Sequence of chain 2.E:
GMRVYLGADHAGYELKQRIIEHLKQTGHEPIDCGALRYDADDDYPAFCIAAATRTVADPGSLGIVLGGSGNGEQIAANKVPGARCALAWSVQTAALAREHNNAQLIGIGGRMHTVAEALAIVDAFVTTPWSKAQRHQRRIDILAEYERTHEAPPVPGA

Sequence of chain 1.E:
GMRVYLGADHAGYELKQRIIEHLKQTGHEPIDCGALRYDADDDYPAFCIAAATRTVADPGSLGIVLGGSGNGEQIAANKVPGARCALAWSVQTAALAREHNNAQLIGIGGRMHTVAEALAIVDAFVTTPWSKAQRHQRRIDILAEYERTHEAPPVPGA

Binding-site contacts:
Ligand atom O12 contacts residue ARG141 of chain 1.E at 2.7 Å (salt-bridge).
Ligand atom O12 contacts residue ARG137 of chain 1.E at 2.5 Å (salt-bridge).
Ligand atom O4 contacts residue GLU75 of chain 2.E at 3.2 Å (salt-bridge).
Ligand atom O10 contacts residue ARG113 of chain 2.E at 3.3 Å (salt-bridge).
Ligand atom C2 contacts residue R521 of chain 2.N at 0.3 Å.
Ligand atom O8 contacts residue HIS102 of chain 1.E at 3.6 Å.
Ligand atom O1 contacts residue ASN103 of chain 1.E at 2.6 Å (h-bond).
Ligand atom C6 contacts residue HIS102 of chain 1.E at 3.5 Å.
Ligand atom O11 contacts residue ARG137 of chain 1.E at 2.6 Å (salt-bridge).
Ligand atom O10 contacts residue HIS12 of chain 2.E at 2.7 Å (h-bond).
Ligand atom C2 contacts residue GLU75 of chain 2.E at 3.2 Å.
Ligand atom O14 contacts residue R521 of chain 2.N at 0.5 Å (h-bond).
Ligand atom C7 contacts residue ARG141 of chain 1.E at 3.5 Å.
Ligand atom O13 contacts residue ASP11 of chain 2.E at 2.7 Å (salt-bridge).
Ligand atom O1 contacts residue SER71 of chain 2.E at 3.2 Å (h-bond).
Ligand atom O4 contacts residue R521 of chain 2.N at 0.9 Å (h-bond).
Ligand atom O1 contacts residue GLY74 of chain 2.E at 3.0 Å (h-bond).
Ligand atom C3 contacts residue R521 of chain 2.N at 0.5 Å.
Ligand atom O4 contacts residue SER71 of chain 2.E at 2.9 Å (h-bond).
Ligand atom C2 contacts residue ASN103 of chain 1.E at 3.5 Å.
Ligand atom P9 contacts residue R521 of chain 2.N at 0.8 Å.
Ligand atom O8 contacts residue R521 of chain 2.N at 0.8 Å (h-bond).
Ligand atom O13 contacts residue GLU75 of chain 2.E at 3.4 Å (salt-bridge).
Ligand atom C5 contacts residue GLU75 of chain 2.E at 3.5 Å.
Ligand atom C6 contacts residue R521 of chain 2.N at 0.5 Å.
Ligand atom O4 contacts residue GLY70 of chain 2.E at 2.9 Å (h-bond).
Ligand atom O12 contacts residue R521 of chain 2.N at 0.8 Å (h-bond).
Ligand atom O1 contacts residue R521 of chain 2.N at 1.1 Å (h-bond).
Ligand atom C7 contacts residue R521 of chain 2.N at 0.5 Å.
Ligand atom O13 contacts residue GLY70 of chain 2.E at 3.1 Å (h-bond).
Ligand atom O14 contacts residue HIS102 of chain 1.E at 2.8 Å (h-bond).
Ligand atom O13 contacts residue ALA13 of chain 2.E at 3.7 Å.
Ligand atom O8 contacts residue ARG141 of chain 1.E at 3.7 Å.
Ligand atom O13 contacts residue R521 of chain 2.N at 0.5 Å (h-bond).
Ligand atom C3 contacts residue GLU75 of chain 2.E at 3.2 Å.
Ligand atom O10 contacts residue R521 of chain 2.N at 0.8 Å (h-bond).
Ligand atom P9 contacts residue ARG137 of chain 1.E at 3.3 Å.
Ligand atom C5 contacts residue ASP11 of chain 2.E at 3.5 Å.
Ligand atom O11 contacts residue R521 of chain 2.N at 0.7 Å (h-bond).
Ligand atom C5 contacts residue R521 of chain 2.N at 0.4 Å.

The small molecule below binds the protein below.
Small molecule (SMILES): O=C(CO)[C@H](O)[C@H](O)COP(=O)(O)O